Sequence of chain 1.E:
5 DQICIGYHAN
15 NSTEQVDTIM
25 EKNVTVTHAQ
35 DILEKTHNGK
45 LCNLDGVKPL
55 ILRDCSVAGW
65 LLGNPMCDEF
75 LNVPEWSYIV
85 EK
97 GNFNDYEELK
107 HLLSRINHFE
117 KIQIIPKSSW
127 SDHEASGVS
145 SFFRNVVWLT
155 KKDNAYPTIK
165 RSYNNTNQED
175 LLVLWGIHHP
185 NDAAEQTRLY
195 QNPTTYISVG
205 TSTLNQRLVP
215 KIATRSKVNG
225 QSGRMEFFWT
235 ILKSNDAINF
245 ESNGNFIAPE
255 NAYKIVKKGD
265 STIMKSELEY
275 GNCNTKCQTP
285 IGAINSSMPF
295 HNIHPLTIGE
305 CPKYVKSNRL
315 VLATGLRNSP

The small molecule below binds the protein below.
Small molecule (SMILES): CC(=O)N[C@@H]1[C@@H](O)[C@H](O)[C@@H](CO)O[C@H]1O

Binding-site contacts:
Ligand atom O5 contacts residue ASN15 of chain 1.E at 2.3 Å (h-bond).
Ligand atom C5 contacts residue ASN15 of chain 1.E at 3.4 Å.
Ligand atom C1 contacts residue ASN15 of chain 1.E at 1.4 Å.
Ligand atom C4 contacts residue ASN15 of chain 1.E at 4.2 Å.
Ligand atom C6 contacts residue ASN15 of chain 1.E at 4.5 Å.
Ligand atom C7 contacts residue ASN15 of chain 1.E at 4.4 Å.
Ligand atom C2 contacts residue ASN15 of chain 1.E at 2.8 Å.
Ligand atom N2 contacts residue ASN15 of chain 1.E at 3.4 Å (h-bond).
Ligand atom C3 contacts residue ASN15 of chain 1.E at 3.8 Å.